Sequence of chain 1.C:
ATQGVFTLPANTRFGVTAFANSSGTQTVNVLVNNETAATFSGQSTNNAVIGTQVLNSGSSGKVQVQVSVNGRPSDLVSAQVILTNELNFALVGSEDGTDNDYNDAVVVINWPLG

This small molecule binds to this protein.
Small molecule (SMILES): C[C@@H]1O[C@@H](CC(=O)O)[C@@H](O)[C@H](O)[C@@H]1O

Binding-site contacts:
Ligand atom C4 contacts residue SER23 of chain 1.A at 3.6 Å.
Ligand atom O4 contacts residue GLU96 of chain 1.A at 3.5 Å (salt-bridge).
Ligand atom C3 contacts residue ASP100 of chain 1.A at 3.3 Å.
Ligand atom O7A contacts residue DHI4 of chain 1.B at 3.3 Å (h-bond).
Ligand atom O5 contacts residue SER24 of chain 1.A at 3.0 Å (h-bond).
Ligand atom O2 contacts residue GLY115 of chain 1.C at 2.4 Å (h-bond).
Ligand atom C3 contacts residue CA1 of chain 1.F at 3.4 Å.
Ligand atom O2 contacts residue SER23 of chain 1.A at 3.2 Å.
Ligand atom C2 contacts residue GLY115 of chain 1.C at 3.2 Å.
Ligand atom O7A contacts residue DTY2 of chain 1.B at 3.5 Å (h-bond).
Ligand atom C1M contacts residue SER24 of chain 1.A at 3.4 Å.
Ligand atom C7 contacts residue DTY2 of chain 1.B at 3.2 Å.
Ligand atom C4 contacts residue CA1 of chain 1.E at 3.3 Å.
Ligand atom O5 contacts residue SER23 of chain 1.A at 3.5 Å (h-bond).
Ligand atom C3 contacts residue CA1 of chain 1.E at 3.4 Å.
Ligand atom C7 contacts residue SER24 of chain 1.A at 3.2 Å.
Ligand atom O4 contacts residue ASP100 of chain 1.A at 3.6 Å.
Ligand atom C4 contacts residue ASP97 of chain 1.A at 3.4 Å.
Ligand atom O4 contacts residue CA1 of chain 1.E at 2.5 Å.
Ligand atom C1M contacts residue GLY115 of chain 1.C at 3.6 Å.
Ligand atom O4 contacts residue ASP97 of chain 1.A at 2.5 Å (salt-bridge).
Ligand atom C4 contacts residue ASP105 of chain 1.A at 3.3 Å.
Ligand atom C2 contacts residue CA1 of chain 1.F at 3.4 Å.
Ligand atom O3 contacts residue ASP105 of chain 1.A at 3.1 Å (salt-bridge).
Ligand atom O3 contacts residue ASP102 of chain 1.A at 3.0 Å (salt-bridge).
Ligand atom C4 contacts residue CA1 of chain 1.F at 3.7 Å.
Ligand atom C5 contacts residue DLE1 of chain 1.B at 3.1 Å.
Ligand atom C7 contacts residue DLE1 of chain 1.B at 1.2 Å.
Ligand atom O3 contacts residue CA1 of chain 1.E at 2.5 Å.
Ligand atom O4 contacts residue ASP105 of chain 1.A at 3.2 Å (salt-bridge).
Ligand atom O2 contacts residue ASN22 of chain 1.A at 3.0 Å (h-bond).
Ligand atom C5 contacts residue SER23 of chain 1.A at 3.6 Å.
Ligand atom O7A contacts residue SER24 of chain 1.A at 3.1 Å (h-bond).
Ligand atom C3 contacts residue ASP105 of chain 1.A at 3.8 Å.
Ligand atom C6 contacts residue DLE1 of chain 1.B at 2.3 Å.
Ligand atom O5 contacts residue DLE1 of chain 1.B at 3.6 Å (h-bond).
Ligand atom O3 contacts residue ASP100 of chain 1.A at 2.5 Å (salt-bridge).
Ligand atom O7A contacts residue DLE1 of chain 1.B at 2.2 Å (h-bond).
Ligand atom O3 contacts residue CA1 of chain 1.F at 2.5 Å.
Ligand atom O2 contacts residue CA1 of chain 1.F at 2.5 Å.

Sequence of chain 1.A:
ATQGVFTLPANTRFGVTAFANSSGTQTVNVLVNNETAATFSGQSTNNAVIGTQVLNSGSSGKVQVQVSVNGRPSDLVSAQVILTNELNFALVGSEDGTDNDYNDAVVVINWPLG